This small molecule binds to this protein.
Small molecule (SMILES): CC(=O)N[C@@H]1[C@@H](O)[C@H](O)[C@@H](CO)O[C@H]1O

Sequence of chain 1.B:
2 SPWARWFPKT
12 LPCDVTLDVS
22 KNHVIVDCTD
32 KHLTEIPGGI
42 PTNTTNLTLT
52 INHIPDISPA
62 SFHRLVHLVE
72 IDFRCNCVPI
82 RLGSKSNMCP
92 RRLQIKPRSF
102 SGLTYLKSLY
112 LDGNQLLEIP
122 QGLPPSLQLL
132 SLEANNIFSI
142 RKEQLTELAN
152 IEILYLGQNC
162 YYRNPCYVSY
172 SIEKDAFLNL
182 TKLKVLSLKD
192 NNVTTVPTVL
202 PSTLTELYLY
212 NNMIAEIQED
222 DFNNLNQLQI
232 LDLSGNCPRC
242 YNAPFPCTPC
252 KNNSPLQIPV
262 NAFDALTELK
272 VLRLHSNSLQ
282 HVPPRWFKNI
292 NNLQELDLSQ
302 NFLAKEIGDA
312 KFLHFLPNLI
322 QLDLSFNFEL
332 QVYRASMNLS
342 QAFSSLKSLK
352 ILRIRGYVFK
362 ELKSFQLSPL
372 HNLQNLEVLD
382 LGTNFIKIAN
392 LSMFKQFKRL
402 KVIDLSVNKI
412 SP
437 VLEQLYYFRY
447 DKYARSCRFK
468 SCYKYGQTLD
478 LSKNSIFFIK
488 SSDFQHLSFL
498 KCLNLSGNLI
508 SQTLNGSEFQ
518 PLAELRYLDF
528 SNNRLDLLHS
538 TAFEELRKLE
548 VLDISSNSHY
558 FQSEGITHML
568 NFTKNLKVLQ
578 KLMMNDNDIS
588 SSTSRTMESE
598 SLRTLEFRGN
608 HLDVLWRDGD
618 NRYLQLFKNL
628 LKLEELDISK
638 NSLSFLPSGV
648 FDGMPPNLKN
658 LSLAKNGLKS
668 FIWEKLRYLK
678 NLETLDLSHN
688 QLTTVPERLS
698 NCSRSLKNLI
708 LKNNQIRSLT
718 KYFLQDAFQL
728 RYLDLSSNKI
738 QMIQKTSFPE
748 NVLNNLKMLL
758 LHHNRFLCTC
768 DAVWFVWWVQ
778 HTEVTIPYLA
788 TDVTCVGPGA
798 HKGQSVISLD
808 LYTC

Binding-site contacts:
Ligand atom O7 contacts residue ASN391 of chain 1.B at 3.5 Å (h-bond).
Ligand atom O5 contacts residue SER393 of chain 1.B at 3.9 Å.
Ligand atom O6 contacts residue HIS493 of chain 1.B at 3.9 Å.
Ligand atom C3 contacts residue ASN391 of chain 1.B at 3.8 Å.
Ligand atom C3 contacts residue GLN492 of chain 1.B at 4.4 Å.
Ligand atom C4 contacts residue ASN391 of chain 1.B at 4.3 Å.
Ligand atom C6 contacts residue HIS493 of chain 1.B at 4.4 Å.
Ligand atom C6 contacts residue LYS396 of chain 1.B at 3.8 Å.
Ligand atom O5 contacts residue ASN391 of chain 1.B at 2.3 Å (h-bond).
Ligand atom C5 contacts residue ASN391 of chain 1.B at 3.6 Å.
Ligand atom C6 contacts residue SER393 of chain 1.B at 4.5 Å.
Ligand atom C2 contacts residue ASN391 of chain 1.B at 2.5 Å.
Ligand atom C5 contacts residue SER393 of chain 1.B at 4.0 Å.
Ligand atom C4 contacts residue GLN492 of chain 1.B at 3.9 Å.
Ligand atom C1 contacts residue ASN391 of chain 1.B at 1.4 Å.
Ligand atom C7 contacts residue ASN391 of chain 1.B at 3.5 Å.
Ligand atom O4 contacts residue HIS493 of chain 1.B at 4.0 Å.
Ligand atom O4 contacts residue GLN492 of chain 1.B at 2.7 Å (h-bond).
Ligand atom O6 contacts residue LYS396 of chain 1.B at 2.7 Å (salt-bridge).
Ligand atom C5 contacts residue GLN492 of chain 1.B at 4.3 Å.
Ligand atom O6 contacts residue SER393 of chain 1.B at 3.7 Å.
Ligand atom N2 contacts residue ASN391 of chain 1.B at 3.0 Å (h-bond).
Ligand atom C1 contacts residue SER393 of chain 1.B at 4.3 Å.
Ligand atom C5 contacts residue HIS493 of chain 1.B at 4.5 Å.